This small molecule binds to this protein.
Small molecule (SMILES): Nc1nc2c(ncn2[C@H]2C[C@H](O)[C@@H](CO[P](=O)(O)O[P](=O)(O)OP(=O)(O)O)O2)c(=O)[nH]1

Sequence of chain 1.C:
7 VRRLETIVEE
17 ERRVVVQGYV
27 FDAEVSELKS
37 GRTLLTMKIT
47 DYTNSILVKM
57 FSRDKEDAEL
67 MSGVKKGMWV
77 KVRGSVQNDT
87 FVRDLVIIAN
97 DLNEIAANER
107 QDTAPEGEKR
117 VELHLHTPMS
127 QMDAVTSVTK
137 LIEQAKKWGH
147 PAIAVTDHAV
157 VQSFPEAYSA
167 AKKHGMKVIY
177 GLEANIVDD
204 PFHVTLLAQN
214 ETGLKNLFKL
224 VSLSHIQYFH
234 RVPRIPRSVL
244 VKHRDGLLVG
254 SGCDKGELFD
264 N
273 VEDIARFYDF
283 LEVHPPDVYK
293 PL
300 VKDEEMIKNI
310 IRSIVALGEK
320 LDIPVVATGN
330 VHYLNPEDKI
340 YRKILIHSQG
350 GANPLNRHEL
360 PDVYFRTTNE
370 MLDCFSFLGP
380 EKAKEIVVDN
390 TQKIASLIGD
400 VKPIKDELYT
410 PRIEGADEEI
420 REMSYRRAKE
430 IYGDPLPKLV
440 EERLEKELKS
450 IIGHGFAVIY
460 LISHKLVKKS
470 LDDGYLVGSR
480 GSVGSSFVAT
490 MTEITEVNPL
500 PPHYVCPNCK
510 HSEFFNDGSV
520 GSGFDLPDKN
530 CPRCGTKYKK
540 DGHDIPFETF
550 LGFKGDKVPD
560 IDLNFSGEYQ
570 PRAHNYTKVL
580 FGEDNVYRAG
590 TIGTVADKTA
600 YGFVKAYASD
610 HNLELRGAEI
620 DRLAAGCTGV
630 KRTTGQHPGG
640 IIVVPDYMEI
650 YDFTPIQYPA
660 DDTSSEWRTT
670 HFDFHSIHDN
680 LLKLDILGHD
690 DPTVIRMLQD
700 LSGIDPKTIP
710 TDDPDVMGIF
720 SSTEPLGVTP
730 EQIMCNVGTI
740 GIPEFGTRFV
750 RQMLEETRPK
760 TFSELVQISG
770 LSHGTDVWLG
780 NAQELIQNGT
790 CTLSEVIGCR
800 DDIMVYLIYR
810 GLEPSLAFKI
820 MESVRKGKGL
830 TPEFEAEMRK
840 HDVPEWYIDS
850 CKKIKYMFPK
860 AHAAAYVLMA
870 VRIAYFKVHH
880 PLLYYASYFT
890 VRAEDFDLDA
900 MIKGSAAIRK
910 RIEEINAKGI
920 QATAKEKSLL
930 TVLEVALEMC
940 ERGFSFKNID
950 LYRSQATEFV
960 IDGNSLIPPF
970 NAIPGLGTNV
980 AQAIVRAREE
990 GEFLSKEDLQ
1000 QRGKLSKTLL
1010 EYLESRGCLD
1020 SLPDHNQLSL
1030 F

Binding-site contacts:
Ligand atom O1B contacts residue GLY480 of chain 1.C at 3.6 Å.
Ligand atom O3' contacts residue GLY480 of chain 1.C at 3.3 Å.
Ligand atom O1B contacts residue MN1 of chain 1.D at 2.0 Å.
Ligand atom O2G contacts residue MN1 of chain 1.D at 2.2 Å.
Ligand atom N9 contacts residue TYR855 of chain 1.C at 3.2 Å (h-bond).
Ligand atom C2' contacts residue HIS861 of chain 1.C at 3.4 Å.
Ligand atom O3A contacts residue MN1 of chain 1.D at 3.2 Å.
Ligand atom O4' contacts residue HIS861 of chain 1.C at 3.5 Å.
Ligand atom O2A contacts residue MN1 of chain 1.D at 2.0 Å.
Ligand atom N2 contacts residue HIS772 of chain 1.C at 3.1 Å.
Ligand atom C5 contacts residue TYR855 of chain 1.C at 3.1 Å (hydrophobic).
Ligand atom O3G contacts residue SER481 of chain 1.C at 2.5 Å (h-bond).
Ligand atom O3G contacts residue LYS556 of chain 1.C at 2.9 Å (salt-bridge).
Ligand atom O2B contacts residue ARG799 of chain 1.C at 3.1 Å (salt-bridge).
Ligand atom O3B contacts residue SER481 of chain 1.C at 3.7 Å.
Ligand atom PG contacts residue MN1 of chain 1.D at 3.4 Å.
Ligand atom O3B contacts residue ARG799 of chain 1.C at 3.4 Å (salt-bridge).
Ligand atom O3' contacts residue PRO858 of chain 1.C at 3.3 Å.
Ligand atom C1' contacts residue HIS861 of chain 1.C at 3.4 Å.
Ligand atom O2G contacts residue ASP559 of chain 1.C at 2.9 Å (salt-bridge).
Ligand atom O3' contacts residue HIS861 of chain 1.C at 3.5 Å.
Ligand atom C8 contacts residue TYR855 of chain 1.C at 3.2 Å (hydrophobic).
Ligand atom PA contacts residue MN1 of chain 1.D at 3.0 Å.
Ligand atom O2A contacts residue ASP561 of chain 1.C at 2.9 Å (salt-bridge).
Ligand atom C6 contacts residue TYR855 of chain 1.C at 3.5 Å (hydrophobic).
Ligand atom O1G contacts residue ARG824 of chain 1.C at 3.1 Å (salt-bridge).
Ligand atom N3 contacts residue PHE857 of chain 1.C at 3.4 Å.
Ligand atom O5' contacts residue ASP561 of chain 1.C at 3.5 Å (salt-bridge).
Ligand atom O4' contacts residue ARG479 of chain 1.C at 3.0 Å (salt-bridge).
Ligand atom C2' contacts residue TYR855 of chain 1.C at 3.3 Å (hydrophobic).
Ligand atom PG contacts residue SER481 of chain 1.C at 3.5 Å.
Ligand atom C4 contacts residue TYR855 of chain 1.C at 3.1 Å (hydrophobic).
Ligand atom O5' contacts residue MN1 of chain 1.D at 3.3 Å.
Ligand atom O1B contacts residue SER481 of chain 1.C at 3.2 Å (h-bond).
Ligand atom O3G contacts residue PRO558 of chain 1.C at 3.6 Å.
Ligand atom O2A contacts residue ASP559 of chain 1.C at 2.9 Å (salt-bridge).
Ligand atom O1B contacts residue ASP561 of chain 1.C at 2.9 Å (salt-bridge).
Ligand atom PB contacts residue MN1 of chain 1.D at 3.1 Å.
Ligand atom O1G contacts residue LYS556 of chain 1.C at 3.6 Å.
Ligand atom N7 contacts residue TYR855 of chain 1.C at 3.1 Å (h-bond).